This protein binds this small molecule.
Small molecule (SMILES): CC(=O)N[C@@H]1[C@@H](O)[C@H](O)[C@@H](CO)O[C@H]1O

Sequence of chain 1.C:
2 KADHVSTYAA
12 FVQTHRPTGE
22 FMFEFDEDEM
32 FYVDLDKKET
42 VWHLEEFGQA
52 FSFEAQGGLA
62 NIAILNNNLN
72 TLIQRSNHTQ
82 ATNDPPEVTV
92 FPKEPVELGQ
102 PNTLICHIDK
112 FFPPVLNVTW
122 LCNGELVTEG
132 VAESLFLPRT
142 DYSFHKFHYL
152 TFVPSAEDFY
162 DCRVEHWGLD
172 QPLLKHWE

Binding-site contacts:
Ligand atom C8 contacts residue ARG76 of chain 1.C at 3.5 Å.
Ligand atom C8 contacts residue ASN78 of chain 1.C at 4.3 Å.
Ligand atom C7 contacts residue ASN78 of chain 1.C at 3.0 Å.
Ligand atom N2 contacts residue ASN78 of chain 1.C at 2.9 Å (h-bond).
Ligand atom O7 contacts residue ASN78 of chain 1.C at 2.8 Å (h-bond).
Ligand atom O5 contacts residue ASN78 of chain 1.C at 2.4 Å (h-bond).
Ligand atom O7 contacts residue SER77 of chain 1.C at 4.3 Å.
Ligand atom C8 contacts residue SER77 of chain 1.C at 4.3 Å.
Ligand atom C4 contacts residue ASN78 of chain 1.C at 4.2 Å.
Ligand atom C5 contacts residue ASN78 of chain 1.C at 3.7 Å.
Ligand atom C1 contacts residue ASN78 of chain 1.C at 1.4 Å.
Ligand atom C2 contacts residue ASN78 of chain 1.C at 2.4 Å.
Ligand atom C3 contacts residue ASN78 of chain 1.C at 3.8 Å.
Ligand atom C7 contacts residue ARG76 of chain 1.C at 4.2 Å.